Binding-site contacts:
Ligand atom C8 contacts residue THR67 of chain 1.D at 4.1 Å.
Ligand atom O6 contacts residue GLN3 of chain 2.E at 4.2 Å.
Ligand atom C8 contacts residue ILE292 of chain 1.B at 3.7 Å (hydrophobic).
Ligand atom C1 contacts residue ILE292 of chain 1.B at 3.9 Å (hydrophobic).
Ligand atom C8 contacts residue GLN408 of chain 1.B at 3.5 Å.
Ligand atom O5 contacts residue ILE292 of chain 1.B at 4.1 Å.
Ligand atom C6 contacts residue ARG68 of chain 1.D at 4.3 Å.
Ligand atom C3 contacts residue ASN271 of chain 1.B at 3.8 Å.
Ligand atom O4 contacts residue ARG68 of chain 1.D at 3.9 Å.
Ligand atom C4 contacts residue ASN271 of chain 1.B at 4.3 Å.
Ligand atom C8 contacts residue GLY409 of chain 1.B at 3.5 Å.
Ligand atom C1 contacts residue ASN271 of chain 1.B at 1.4 Å.
Ligand atom C6 contacts residue GLN3 of chain 2.E at 4.4 Å.
Ligand atom C5 contacts residue GLY66 of chain 1.D at 4.4 Å.
Ligand atom C7 contacts residue ASN271 of chain 1.B at 3.1 Å.
Ligand atom C2 contacts residue ASN271 of chain 1.B at 2.6 Å.
Ligand atom N2 contacts residue GLY409 of chain 1.B at 4.4 Å.
Ligand atom O6 contacts residue ASN64 of chain 1.D at 4.4 Å.
Ligand atom N2 contacts residue ASN271 of chain 1.B at 2.9 Å (h-bond).
Ligand atom C8 contacts residue GLN118 of chain 2.E at 4.2 Å.
Ligand atom O5 contacts residue ASN271 of chain 1.B at 2.3 Å (h-bond).
Ligand atom O7 contacts residue ASN271 of chain 1.B at 3.4 Å (h-bond).
Ligand atom C6 contacts residue ASN271 of chain 1.B at 4.5 Å.
Ligand atom C7 contacts residue GLN118 of chain 2.E at 3.7 Å.
Ligand atom O6 contacts residue THR67 of chain 1.D at 3.0 Å (h-bond).
Ligand atom C6 contacts residue GLY66 of chain 1.D at 3.3 Å.
Ligand atom O7 contacts residue GLN118 of chain 2.E at 2.8 Å (h-bond).
Ligand atom C8 contacts residue ASN271 of chain 1.B at 3.8 Å.
Ligand atom C5 contacts residue ILE292 of chain 1.B at 4.3 Å (hydrophobic).
Ligand atom O4 contacts residue GLY66 of chain 1.D at 4.3 Å.
Ligand atom C6 contacts residue ILE292 of chain 1.B at 4.4 Å (hydrophobic).
Ligand atom C7 contacts residue GLY409 of chain 1.B at 4.0 Å.
Ligand atom C6 contacts residue THR67 of chain 1.D at 3.3 Å.
Ligand atom C5 contacts residue ASN271 of chain 1.B at 3.5 Å.
Ligand atom O6 contacts residue GLY66 of chain 1.D at 3.1 Å.

A protein and the small-molecule ligand that binds it are described below.
Small molecule (SMILES): CC(=O)N[C@H]1[C@H](O[C@H]2[C@H](O)[C@@H](NC(C)=O)CO[C@@H]2CO)O[C@H](CO)[C@@H](O[C@@H]2O[C@H](CO[C@H]3O[C@H](CO)[C@@H](O)[C@H](O)[C@@H]3O[C@@H]3O[C@H](CO)[C@@H](O)[C@H](O)[C@H]3NC(C)=O)[C@@H](O)[C@H](O[C@H]3O[C@H](CO)[C@@H](O)[C@H](O)[C@@H]3O[C@@H]3O[C@H](CO)[C@@H](O)[C@H](O)[C@H]3NC(C)=O)[C@@H]2O)[C@@H]1O

Sequence of chain 1.D:
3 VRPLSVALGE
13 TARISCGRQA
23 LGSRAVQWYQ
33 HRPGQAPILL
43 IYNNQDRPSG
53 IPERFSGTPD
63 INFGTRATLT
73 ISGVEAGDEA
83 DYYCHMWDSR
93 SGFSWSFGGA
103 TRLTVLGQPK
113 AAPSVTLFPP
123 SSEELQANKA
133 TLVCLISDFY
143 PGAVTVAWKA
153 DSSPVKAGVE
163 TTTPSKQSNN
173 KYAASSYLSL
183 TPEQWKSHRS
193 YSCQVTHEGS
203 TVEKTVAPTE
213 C

Sequence of chain 1.B:
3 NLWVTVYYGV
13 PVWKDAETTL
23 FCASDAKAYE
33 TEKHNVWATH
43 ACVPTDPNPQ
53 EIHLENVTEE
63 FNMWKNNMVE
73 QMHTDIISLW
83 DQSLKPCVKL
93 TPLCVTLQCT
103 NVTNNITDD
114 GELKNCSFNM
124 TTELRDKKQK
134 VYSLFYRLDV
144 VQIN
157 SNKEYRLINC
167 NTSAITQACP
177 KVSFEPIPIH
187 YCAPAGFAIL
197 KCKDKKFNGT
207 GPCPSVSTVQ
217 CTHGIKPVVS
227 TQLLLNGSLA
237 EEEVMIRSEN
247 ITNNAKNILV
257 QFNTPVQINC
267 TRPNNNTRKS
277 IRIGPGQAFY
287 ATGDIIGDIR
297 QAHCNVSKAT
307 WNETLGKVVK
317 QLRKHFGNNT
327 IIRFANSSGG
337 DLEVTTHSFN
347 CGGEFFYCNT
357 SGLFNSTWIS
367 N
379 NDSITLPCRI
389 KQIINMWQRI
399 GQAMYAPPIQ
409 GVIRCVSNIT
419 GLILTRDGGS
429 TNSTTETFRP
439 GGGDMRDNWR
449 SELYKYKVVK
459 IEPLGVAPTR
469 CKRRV

Sequence of chain 2.E:
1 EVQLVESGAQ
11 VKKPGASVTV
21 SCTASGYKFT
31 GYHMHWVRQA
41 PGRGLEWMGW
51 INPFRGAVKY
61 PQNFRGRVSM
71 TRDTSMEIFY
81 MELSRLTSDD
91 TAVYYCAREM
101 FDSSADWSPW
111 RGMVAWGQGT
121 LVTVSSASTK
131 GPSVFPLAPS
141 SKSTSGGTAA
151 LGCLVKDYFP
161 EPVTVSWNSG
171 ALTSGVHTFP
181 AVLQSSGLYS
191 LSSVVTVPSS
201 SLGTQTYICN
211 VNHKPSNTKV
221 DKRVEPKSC